This protein binds this small molecule.
Small molecule (SMILES): Cc1nc(C)n2nc(CCc3nc(N4CCCC4)nn3C)nc2c1C

Binding-site contacts:
Ligand atom N16 contacts residue GLN280 of chain 1.D at 3.2 Å (h-bond).
Ligand atom N02 contacts residue TYR247 of chain 1.D at 2.5 Å (h-bond).
Ligand atom C09 contacts residue GLU275 of chain 1.D at 3.7 Å.
Ligand atom N20 contacts residue PHE283 of chain 1.D at 3.6 Å.
Ligand atom C13 contacts residue MET267 of chain 1.D at 3.5 Å (hydrophobic).
Ligand atom C11 contacts residue TYR247 of chain 1.D at 3.2 Å (hydrophobic).
Ligand atom C01 contacts residue GLY279 of chain 1.D at 3.4 Å.
Ligand atom C22 contacts residue PHE283 of chain 1.D at 3.5 Å (hydrophobic).
Ligand atom C24 contacts residue GLN280 of chain 1.D at 3.6 Å.
Ligand atom C10 contacts residue VAL276 of chain 1.D at 3.7 Å (hydrophobic).
Ligand atom C24 contacts residue ILE246 of chain 1.D at 3.4 Å (hydrophobic).
Ligand atom N20 contacts residue LEU229 of chain 1.D at 3.6 Å.
Ligand atom N18 contacts residue PHE283 of chain 1.D at 3.5 Å.
Ligand atom C03 contacts residue MET267 of chain 1.D at 3.8 Å (hydrophobic).
Ligand atom C03 contacts residue GLY279 of chain 1.D at 3.4 Å.
Ligand atom N15 contacts residue PHE283 of chain 1.D at 3.7 Å.
Ligand atom C25 contacts residue LEU229 of chain 1.D at 3.7 Å (hydrophobic).
Ligand atom C01 contacts residue MET267 of chain 1.D at 3.7 Å (hydrophobic).
Ligand atom C13 contacts residue TYR247 of chain 1.D at 3.8 Å (hydrophobic).
Ligand atom C22 contacts residue ILE246 of chain 1.D at 3.5 Å (hydrophobic).
Ligand atom N02 contacts residue GLY279 of chain 1.D at 3.5 Å.
Ligand atom C11 contacts residue PHE283 of chain 1.D at 3.7 Å (hydrophobic).
Ligand atom C08 contacts residue PRO266 of chain 1.D at 3.7 Å (hydrophobic).
Ligand atom C03 contacts residue TYR247 of chain 1.D at 3.2 Å (hydrophobic).
Ligand atom C21 contacts residue ILE246 of chain 1.D at 3.7 Å (hydrophobic).
Ligand atom C09 contacts residue LYS272 of chain 1.D at 3.3 Å.
Ligand atom C19 contacts residue PHE283 of chain 1.D at 3.5 Å (hydrophobic).
Ligand atom N04 contacts residue GLY279 of chain 1.D at 3.4 Å (h-bond).
Ligand atom N06 contacts residue MET267 of chain 1.D at 3.6 Å.
Ligand atom C07 contacts residue PRO266 of chain 1.D at 3.8 Å (hydrophobic).
Ligand atom N15 contacts residue PHE250 of chain 1.D at 3.6 Å.
Ligand atom C11 contacts residue GLY279 of chain 1.D at 3.7 Å.
Ligand atom C11 contacts residue GLN280 of chain 1.D at 3.3 Å.
Ligand atom C17 contacts residue PHE283 of chain 1.D at 3.6 Å (hydrophobic).
Ligand atom C01 contacts residue TYR247 of chain 1.D at 3.7 Å (hydrophobic).
Ligand atom C12 contacts residue GLY279 of chain 1.D at 3.5 Å.
Ligand atom C25 contacts residue SER231 of chain 1.D at 3.4 Å.
Ligand atom C25 contacts residue ILE246 of chain 1.D at 3.7 Å (hydrophobic).
Ligand atom C07 contacts residue MET267 of chain 1.D at 3.6 Å (hydrophobic).
Ligand atom N05 contacts residue GLY279 of chain 1.D at 3.5 Å.

Sequence of chain 1.D:
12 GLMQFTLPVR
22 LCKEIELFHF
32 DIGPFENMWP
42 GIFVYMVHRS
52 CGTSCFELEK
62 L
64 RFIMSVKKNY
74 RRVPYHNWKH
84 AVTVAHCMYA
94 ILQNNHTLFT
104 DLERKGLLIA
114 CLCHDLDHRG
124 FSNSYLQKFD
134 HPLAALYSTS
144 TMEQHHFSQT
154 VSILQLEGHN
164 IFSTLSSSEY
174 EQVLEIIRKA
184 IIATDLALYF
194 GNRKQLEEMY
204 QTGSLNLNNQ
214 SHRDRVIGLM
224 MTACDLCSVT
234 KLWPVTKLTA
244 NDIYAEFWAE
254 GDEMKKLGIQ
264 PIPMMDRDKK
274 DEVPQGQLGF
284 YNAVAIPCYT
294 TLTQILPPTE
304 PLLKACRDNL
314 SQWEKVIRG